This protein binds this small molecule.
Small molecule (SMILES): Cc1cn([C@H]2C[C@H](O[P](=O)(O)OC[C@H]3O[C@@H](n4cnc5c(=O)nc(N)[nH]c54)C[C@@H]3O[P](=O)(O)OC[C@H]3O[C@@H](n4cnc5c(N)ncnc54)C[C@@H]3O[P](=O)(O)OC[C@H]3O[C@@H](n4cnc5c(N)ncnc54)C[C@@H]3O)[C@@H](CO[P](=O)(O)O[C@H]3C[C@H](n4cnc5c(=O)nc(N)[nH]c54)O[C@@H]3CO[P](=O)(O)O[C@H]3C[C@H](n4ccc(N)nc4=O)O[C@@H]3CO[P](=O)(O)O[C@H]3C[C@H](n4cnc5c(=O)nc(N)[nH]c54)O[C@@H]3CO)O2)c(=O)[nH]c1=O

Binding-site contacts:
Ligand atom P contacts residue ARG249 of chain 1.G at 3.4 Å.
Ligand atom P contacts residue ASP248 of chain 1.G at 3.8 Å.
Ligand atom C4' contacts residue ASP248 of chain 1.G at 3.2 Å.
Ligand atom C3' contacts residue ASP248 of chain 1.G at 4.2 Å.
Ligand atom O3' contacts residue ARG249 of chain 1.G at 3.8 Å.
Ligand atom OP1 contacts residue HIS268 of chain 1.G at 3.5 Å.
Ligand atom O3' contacts residue ASP248 of chain 1.G at 4.0 Å.
Ligand atom OP1 contacts residue ARG249 of chain 1.G at 2.5 Å (salt-bridge).
Ligand atom C5' contacts residue ASP248 of chain 1.G at 4.1 Å.
Ligand atom OP2 contacts residue ASN272 of chain 1.G at 4.0 Å.
Ligand atom C5' contacts residue HIS268 of chain 1.G at 3.5 Å.
Ligand atom C5' contacts residue ARG249 of chain 1.G at 4.4 Å.
Ligand atom OP1 contacts residue ASN264 of chain 1.G at 4.3 Å.
Ligand atom C2' contacts residue ASP180 of chain 1.G at 4.3 Å.
Ligand atom C2' contacts residue ASP248 of chain 1.G at 4.3 Å.
Ligand atom O5' contacts residue HIS268 of chain 1.G at 2.8 Å (h-bond).
Ligand atom OP1 contacts residue ASN272 of chain 1.G at 3.2 Å (h-bond).
Ligand atom P contacts residue HIS268 of chain 1.G at 3.6 Å.
Ligand atom OP2 contacts residue HIS268 of chain 1.G at 3.7 Å.
Ligand atom O3' contacts residue ASP180 of chain 1.G at 3.0 Å (salt-bridge).
Ligand atom P contacts residue ASN272 of chain 1.G at 4.1 Å.
Ligand atom O5' contacts residue ARG249 of chain 1.G at 3.5 Å (salt-bridge).
Ligand atom C3' contacts residue ASP180 of chain 1.G at 4.2 Å.
Ligand atom O4' contacts residue ASP248 of chain 1.G at 3.4 Å (salt-bridge).
Ligand atom O5' contacts residue ASP248 of chain 1.G at 3.2 Å.
Ligand atom OP1 contacts residue ASP248 of chain 1.G at 3.3 Å.
Ligand atom C1' contacts residue ASP248 of chain 1.G at 4.2 Å.

Sequence of chain 1.G:
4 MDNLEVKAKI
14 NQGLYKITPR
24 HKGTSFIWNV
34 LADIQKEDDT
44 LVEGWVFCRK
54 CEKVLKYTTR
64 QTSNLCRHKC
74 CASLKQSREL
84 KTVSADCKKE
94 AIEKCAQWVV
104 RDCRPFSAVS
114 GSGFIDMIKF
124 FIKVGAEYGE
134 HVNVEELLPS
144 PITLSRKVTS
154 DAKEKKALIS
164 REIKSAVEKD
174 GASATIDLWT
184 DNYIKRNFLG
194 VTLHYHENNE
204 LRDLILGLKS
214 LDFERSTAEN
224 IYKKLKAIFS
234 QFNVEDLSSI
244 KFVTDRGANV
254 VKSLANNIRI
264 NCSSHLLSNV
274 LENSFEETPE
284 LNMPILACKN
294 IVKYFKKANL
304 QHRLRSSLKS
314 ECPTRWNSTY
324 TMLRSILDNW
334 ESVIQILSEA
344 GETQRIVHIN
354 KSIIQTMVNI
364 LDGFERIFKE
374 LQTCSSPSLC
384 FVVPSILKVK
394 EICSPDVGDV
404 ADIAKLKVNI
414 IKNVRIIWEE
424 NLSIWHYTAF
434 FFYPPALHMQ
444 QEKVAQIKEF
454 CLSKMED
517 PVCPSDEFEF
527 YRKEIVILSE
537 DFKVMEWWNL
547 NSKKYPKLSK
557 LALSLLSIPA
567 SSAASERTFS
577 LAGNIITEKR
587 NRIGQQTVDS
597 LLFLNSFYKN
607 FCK